Sequence of chain 1.A:
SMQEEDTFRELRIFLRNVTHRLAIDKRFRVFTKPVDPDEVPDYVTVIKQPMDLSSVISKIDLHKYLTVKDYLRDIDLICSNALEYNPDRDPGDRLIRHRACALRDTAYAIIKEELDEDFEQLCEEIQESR

This protein binds this small molecule.
Small molecule (SMILES): COc1cc(C(=O)N2[C@H]3Cc4ccccc4[C@@H]2CNC3=O)cc(OC)c1O

Binding-site contacts:
Ligand atom C13 contacts residue ARG29 of chain 1.A at 3.4 Å.
Ligand atom O contacts residue ASN86 of chain 1.A at 2.9 Å (h-bond).
Ligand atom C10 contacts residue VAL30 of chain 1.A at 3.4 Å (hydrophobic).
Ligand atom C7 contacts residue ILE96 of chain 1.A at 4.0 Å (hydrophobic).
Ligand atom C4 contacts residue ILE96 of chain 1.A at 3.6 Å (hydrophobic).
Ligand atom O3 contacts residue VAL30 of chain 1.A at 3.6 Å.
Ligand atom C19 contacts residue ASP36 of chain 1.A at 3.9 Å.
Ligand atom C contacts residue TYR85 of chain 1.A at 3.8 Å (hydrophobic).
Ligand atom N1 contacts residue GLU39 of chain 1.A at 3.1 Å (salt-bridge).
Ligand atom C8 contacts residue VAL30 of chain 1.A at 3.8 Å (hydrophobic).
Ligand atom C1 contacts residue ASN86 of chain 1.A at 3.8 Å.
Ligand atom O1 contacts residue TYR85 of chain 1.A at 3.4 Å.
Ligand atom C18 contacts residue GLU39 of chain 1.A at 3.5 Å.
Ligand atom O2 contacts residue ILE96 of chain 1.A at 3.6 Å.
Ligand atom C contacts residue ASN86 of chain 1.A at 3.5 Å.
Ligand atom C15 contacts residue ARG29 of chain 1.A at 3.4 Å.
Ligand atom C4 contacts residue VAL30 of chain 1.A at 4.0 Å (hydrophobic).
Ligand atom C13 contacts residue THR32 of chain 1.A at 3.8 Å.
Ligand atom C16 contacts residue VAL30 of chain 1.A at 3.9 Å (hydrophobic).
Ligand atom O2 contacts residue VAL35 of chain 1.A at 3.7 Å.
Ligand atom O contacts residue TYR85 of chain 1.A at 3.5 Å.
Ligand atom C12 contacts residue LYS33 of chain 1.A at 3.7 Å.
Ligand atom O4 contacts residue ASP36 of chain 1.A at 2.7 Å (salt-bridge).
Ligand atom C12 contacts residue VAL30 of chain 1.A at 3.5 Å (hydrophobic).
Ligand atom C11 contacts residue VAL30 of chain 1.A at 3.5 Å (hydrophobic).
Ligand atom N contacts residue VAL30 of chain 1.A at 4.0 Å.
Ligand atom C14 contacts residue ARG29 of chain 1.A at 3.5 Å.
Ligand atom O4 contacts residue VAL35 of chain 1.A at 3.5 Å.
Ligand atom C5 contacts residue VAL35 of chain 1.A at 3.8 Å (hydrophobic).
Ligand atom C7 contacts residue VAL30 of chain 1.A at 3.4 Å (hydrophobic).
Ligand atom O1 contacts residue ASN86 of chain 1.A at 2.7 Å (h-bond).
Ligand atom C7 contacts residue PHE31 of chain 1.A at 3.6 Å (hydrophobic).
Ligand atom O1 contacts residue TYR43 of chain 1.A at 3.8 Å.
Ligand atom C13 contacts residue LYS33 of chain 1.A at 3.9 Å.
Ligand atom C6 contacts residue ASN86 of chain 1.A at 3.7 Å.
Ligand atom C6 contacts residue ILE96 of chain 1.A at 3.6 Å (hydrophobic).
Ligand atom C5 contacts residue ILE96 of chain 1.A at 3.3 Å (hydrophobic).
Ligand atom C17 contacts residue VAL30 of chain 1.A at 3.8 Å (hydrophobic).
Ligand atom C10 contacts residue VAL35 of chain 1.A at 4.0 Å (hydrophobic).
Ligand atom C7 contacts residue VAL35 of chain 1.A at 3.8 Å (hydrophobic).